Sequence of chain 1.A:
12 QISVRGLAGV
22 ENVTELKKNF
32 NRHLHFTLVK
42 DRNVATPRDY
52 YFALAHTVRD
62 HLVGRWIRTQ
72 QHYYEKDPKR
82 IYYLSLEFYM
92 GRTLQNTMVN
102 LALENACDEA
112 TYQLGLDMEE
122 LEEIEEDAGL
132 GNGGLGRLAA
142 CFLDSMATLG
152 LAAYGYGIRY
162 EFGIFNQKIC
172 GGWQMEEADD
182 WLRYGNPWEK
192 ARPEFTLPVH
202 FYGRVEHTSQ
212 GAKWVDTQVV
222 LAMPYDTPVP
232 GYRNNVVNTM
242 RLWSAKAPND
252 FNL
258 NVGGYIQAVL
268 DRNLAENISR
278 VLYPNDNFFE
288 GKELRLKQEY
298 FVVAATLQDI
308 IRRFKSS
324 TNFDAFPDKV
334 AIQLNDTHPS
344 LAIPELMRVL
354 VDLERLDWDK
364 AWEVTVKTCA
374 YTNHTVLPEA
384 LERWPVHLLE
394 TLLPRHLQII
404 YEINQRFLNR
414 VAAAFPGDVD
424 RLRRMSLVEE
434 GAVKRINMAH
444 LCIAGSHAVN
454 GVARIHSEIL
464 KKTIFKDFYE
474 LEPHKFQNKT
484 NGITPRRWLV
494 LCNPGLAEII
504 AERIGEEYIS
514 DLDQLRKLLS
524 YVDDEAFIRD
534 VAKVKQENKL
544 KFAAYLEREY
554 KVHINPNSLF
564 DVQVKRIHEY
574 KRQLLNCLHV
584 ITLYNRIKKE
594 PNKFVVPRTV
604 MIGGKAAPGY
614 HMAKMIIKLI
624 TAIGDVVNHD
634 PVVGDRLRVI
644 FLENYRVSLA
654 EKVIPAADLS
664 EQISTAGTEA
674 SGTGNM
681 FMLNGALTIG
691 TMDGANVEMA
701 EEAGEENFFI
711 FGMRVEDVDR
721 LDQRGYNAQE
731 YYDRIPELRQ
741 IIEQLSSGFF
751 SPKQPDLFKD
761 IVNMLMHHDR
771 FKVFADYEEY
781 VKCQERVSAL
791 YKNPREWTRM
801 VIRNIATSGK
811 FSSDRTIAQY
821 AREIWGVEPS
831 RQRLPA

A small-molecule ligand and the protein it binds are described below.
Small molecule (SMILES): O=C(Nc1ccc2ccccc2c1)C(=O)N[C@@H]1O[C@H](CO)[C@@H](O)[C@H](O)[C@H]1O

Binding-site contacts:
Ligand atom C5 contacts residue GLY135 of chain 1.A at 3.7 Å.
Ligand atom C14 contacts residue PHE285 of chain 1.A at 3.2 Å (hydrophobic).
Ligand atom O2 contacts residue TYR573 of chain 1.A at 3.0 Å (h-bond).
Ligand atom O5 contacts residue LEU136 of chain 1.A at 3.7 Å.
Ligand atom C2 contacts residue GLU672 of chain 1.A at 3.7 Å.
Ligand atom O8 contacts residue ASN284 of chain 1.A at 3.1 Å (h-bond).
Ligand atom C12 contacts residue ASN282 of chain 1.A at 3.6 Å.
Ligand atom C6 contacts residue HIS377 of chain 1.A at 3.5 Å.
Ligand atom C3 contacts residue GLY675 of chain 1.A at 3.6 Å.
Ligand atom C15 contacts residue ALA383 of chain 1.A at 3.4 Å (hydrophobic).
Ligand atom C10 contacts residue GLU88 of chain 1.A at 3.5 Å.
Ligand atom O7 contacts residue LEU136 of chain 1.A at 3.1 Å (h-bond).
Ligand atom O2 contacts residue GLU672 of chain 1.A at 3.0 Å (salt-bridge).
Ligand atom O3 contacts residue GLY675 of chain 1.A at 2.9 Å (h-bond).
Ligand atom C7 contacts residue ASN284 of chain 1.A at 3.4 Å.
Ligand atom O6 contacts residue ASN484 of chain 1.A at 2.8 Å (h-bond).
Ligand atom O4 contacts residue SER674 of chain 1.A at 3.6 Å.
Ligand atom C7 contacts residue LEU136 of chain 1.A at 3.6 Å (hydrophobic).
Ligand atom C10 contacts residue ASN282 of chain 1.A at 3.4 Å.
Ligand atom C15 contacts residue PHE285 of chain 1.A at 3.1 Å (hydrophobic).
Ligand atom C11 contacts residue ASN282 of chain 1.A at 3.1 Å.
Ligand atom C12 contacts residue HIS341 of chain 1.A at 3.7 Å.
Ligand atom N1 contacts residue HIS377 of chain 1.A at 3.5 Å (h-bond).
Ligand atom C2 contacts residue HIS377 of chain 1.A at 3.4 Å.
Ligand atom O5 contacts residue HIS377 of chain 1.A at 3.6 Å (h-bond).
Ligand atom C9 contacts residue ASN284 of chain 1.A at 3.6 Å.
Ligand atom C6 contacts residue ASN484 of chain 1.A at 3.3 Å.
Ligand atom C18 contacts residue ASN284 of chain 1.A at 3.4 Å.
Ligand atom O4 contacts residue ASN484 of chain 1.A at 3.5 Å (h-bond).
Ligand atom O4 contacts residue GLY675 of chain 1.A at 2.8 Å (h-bond).
Ligand atom C16 contacts residue ALA383 of chain 1.A at 3.4 Å (hydrophobic).
Ligand atom C11 contacts residue GLU88 of chain 1.A at 3.5 Å.
Ligand atom O6 contacts residue HIS377 of chain 1.A at 2.6 Å (h-bond).
Ligand atom C6 contacts residue GLY135 of chain 1.A at 3.7 Å.
Ligand atom C3 contacts residue GLU672 of chain 1.A at 3.3 Å.
Ligand atom O3 contacts residue SER674 of chain 1.A at 2.9 Å (h-bond).
Ligand atom C8 contacts residue ASN284 of chain 1.A at 3.4 Å.
Ligand atom O3 contacts residue GLU672 of chain 1.A at 2.7 Å (salt-bridge).
Ligand atom O3 contacts residue ALA673 of chain 1.A at 3.3 Å (h-bond).
Ligand atom C4 contacts residue GLY675 of chain 1.A at 3.6 Å.